The protein below binds the small molecule below.
Small molecule (SMILES): CC[C@@H](C)[C@@H](NC(=O)[C@@H](CS)NC(=O)[C@@H](Cc1c[nH]cn1)NC(=O)[C@@H](CC(C)C)NC(=O)[C@@H](CO)NC(=O)[C@@H](C)NC(=O)[C@@H](Cc1c[nH]c2ccccc12)NC(=O)[C@@H](Cc1ccc(O)cc1)NC(=O)[C@@H](CS)NC(=O)[C@@H](CC(C)C)NC(=O)[C@@H](CC(=O)O)NC(=O)[C@@H](CC(C)C)NC(=O)[C@H]1CCCN1C(C)=O)C(=O)N[C@@H](C(=O)N[C@@H](C=O)CO)C(C)C

Binding-site contacts:
Ligand atom OG contacts residue EDO1 of chain 1.G at 2.6 Å (h-bond).
Ligand atom CD1 contacts residue TYR29 of chain 1.B at 3.4 Å (hydrophobic).
Ligand atom CG1 contacts residue ALA118 of chain 1.B at 3.8 Å (hydrophobic).
Ligand atom CD1 contacts residue ASN14 of chain 1.B at 3.6 Å.
Ligand atom OH contacts residue PHE111 of chain 1.B at 3.7 Å.
Ligand atom CD1 contacts residue LYS75 of chain 1.B at 3.3 Å.
Ligand atom O contacts residue LYS75 of chain 1.B at 2.9 Å (salt-bridge).
Ligand atom CE2 contacts residue ASP114 of chain 1.B at 3.3 Å.
Ligand atom CA contacts residue GLN82 of chain 1.B at 3.8 Å.
Ligand atom CB contacts residue LEU48 of chain 1.B at 3.8 Å (hydrophobic).
Ligand atom ND1 contacts residue LYS52 of chain 1.B at 3.0 Å (salt-bridge).
Ligand atom CA contacts residue WHL1 of chain 1.F at 3.5 Å.
Ligand atom CG contacts residue PHE17 of chain 1.B at 3.8 Å (hydrophobic).
Ligand atom CG1 contacts residue SER117 of chain 1.B at 3.8 Å.
Ligand atom CZ contacts residue PHE111 of chain 1.B at 3.8 Å (hydrophobic).
Ligand atom OH contacts residue ASP114 of chain 1.B at 2.4 Å (salt-bridge).
Ligand atom CD1 contacts residue EDO1 of chain 1.G at 3.8 Å.
Ligand atom CD2 contacts residue ASN45 of chain 1.B at 3.8 Å.
Ligand atom CZ contacts residue ASP114 of chain 1.B at 3.2 Å.
Ligand atom CA contacts residue WHL1 of chain 1.F at 3.7 Å.
Ligand atom CB contacts residue WHL1 of chain 1.F at 3.4 Å.
Ligand atom CG2 contacts residue ALA118 of chain 1.B at 3.6 Å (hydrophobic).
Ligand atom CB contacts residue EDO1 of chain 1.G at 3.6 Å.
Ligand atom CZ2 contacts residue VAL74 of chain 1.B at 3.8 Å (hydrophobic).
Ligand atom OD1 contacts residue LYS75 of chain 1.B at 3.4 Å (salt-bridge).
Ligand atom CG contacts residue LYS75 of chain 1.B at 3.6 Å.
Ligand atom CG contacts residue PHE78 of chain 1.B at 3.8 Å (hydrophobic).
Ligand atom CD2 contacts residue ASP114 of chain 1.B at 3.5 Å.
Ligand atom CB contacts residue PHE17 of chain 1.B at 3.5 Å (hydrophobic).
Ligand atom CB contacts residue WHL1 of chain 1.F at 2.6 Å.
Ligand atom O contacts residue ILE121 of chain 1.B at 3.6 Å.
Ligand atom CG contacts residue LYS75 of chain 1.B at 3.8 Å.
Ligand atom SG contacts residue WHL1 of chain 1.F at 1.7 Å.
Ligand atom CH2 contacts residue VAL74 of chain 1.B at 3.5 Å (hydrophobic).
Ligand atom OG contacts residue WHL1 of chain 1.F at 3.8 Å.
Ligand atom CE1 contacts residue LYS52 of chain 1.B at 3.8 Å.
Ligand atom CD1 contacts residue PHE17 of chain 1.B at 3.6 Å (hydrophobic).
Ligand atom CG2 contacts residue GLN82 of chain 1.B at 3.3 Å.
Ligand atom O contacts residue LYS52 of chain 1.B at 3.2 Å (salt-bridge).
Ligand atom CB contacts residue PHE79 of chain 1.B at 3.5 Å (hydrophobic).

Sequence of chain 1.B:
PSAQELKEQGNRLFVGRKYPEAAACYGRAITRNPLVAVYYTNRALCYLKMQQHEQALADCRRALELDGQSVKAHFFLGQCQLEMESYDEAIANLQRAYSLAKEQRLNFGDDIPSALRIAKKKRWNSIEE